Sequence of chain 2.A:
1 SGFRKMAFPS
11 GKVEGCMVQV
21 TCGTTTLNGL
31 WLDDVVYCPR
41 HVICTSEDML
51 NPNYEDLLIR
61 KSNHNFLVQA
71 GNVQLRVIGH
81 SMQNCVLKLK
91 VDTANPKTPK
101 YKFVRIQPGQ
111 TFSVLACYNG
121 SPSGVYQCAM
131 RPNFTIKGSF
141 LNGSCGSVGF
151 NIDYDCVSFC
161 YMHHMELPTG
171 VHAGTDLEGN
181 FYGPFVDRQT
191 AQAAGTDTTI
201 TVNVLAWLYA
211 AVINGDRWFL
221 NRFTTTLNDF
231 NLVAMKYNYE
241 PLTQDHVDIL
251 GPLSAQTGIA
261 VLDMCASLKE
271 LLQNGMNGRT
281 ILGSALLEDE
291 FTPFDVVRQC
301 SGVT

Sequence of chain 1.A:
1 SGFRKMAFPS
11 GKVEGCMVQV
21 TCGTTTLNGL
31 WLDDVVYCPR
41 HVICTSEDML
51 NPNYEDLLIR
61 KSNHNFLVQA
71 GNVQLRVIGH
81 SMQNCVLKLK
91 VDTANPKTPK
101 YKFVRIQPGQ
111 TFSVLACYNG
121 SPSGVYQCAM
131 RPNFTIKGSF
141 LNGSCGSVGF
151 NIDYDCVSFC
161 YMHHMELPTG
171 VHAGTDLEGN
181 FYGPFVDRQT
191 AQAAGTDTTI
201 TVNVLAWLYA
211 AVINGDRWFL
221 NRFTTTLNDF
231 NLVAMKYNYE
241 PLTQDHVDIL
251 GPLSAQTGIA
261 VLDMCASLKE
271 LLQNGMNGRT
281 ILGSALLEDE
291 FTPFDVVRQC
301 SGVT

This small molecule binds to this protein.
Small molecule (SMILES): O=C(c1cc(=O)[nH]c2ccccc12)N1CCN(c2cccc(C(F)(F)F)c2)CC1

Binding-site contacts:
Ligand atom O1 contacts residue HIS163 of chain 1.A at 2.7 Å (h-bond).
Ligand atom C15 contacts residue GLU166 of chain 1.A at 3.6 Å.
Ligand atom C14 contacts residue PHE140 of chain 1.A at 3.6 Å (hydrophobic).
Ligand atom N2 contacts residue PHE140 of chain 1.A at 3.0 Å (h-bond).
Ligand atom C7 contacts residue HIS41 of chain 1.A at 3.7 Å.
Ligand atom F1 contacts residue ARG188 of chain 1.A at 2.9 Å.
Ligand atom C8 contacts residue ASN142 of chain 1.A at 3.7 Å.
Ligand atom C20 contacts residue ASN142 of chain 1.A at 3.7 Å.
Ligand atom C16 contacts residue GLU166 of chain 1.A at 3.6 Å.
Ligand atom O1 contacts residue HIS172 of chain 1.A at 3.3 Å.
Ligand atom C14 contacts residue HIS163 of chain 1.A at 3.6 Å.
Ligand atom C2 contacts residue HIS41 of chain 1.A at 3.6 Å.
Ligand atom C19 contacts residue ASN142 of chain 1.A at 3.3 Å.
Ligand atom F2 contacts residue MET165 of chain 1.A at 3.7 Å.
Ligand atom C13 contacts residue SER144 of chain 1.A at 3.6 Å.
Ligand atom C15 contacts residue LEU141 of chain 1.A at 3.7 Å (hydrophobic).
Ligand atom F contacts residue ASP187 of chain 1.A at 2.9 Å.
Ligand atom O contacts residue ASN142 of chain 1.A at 3.3 Å.
Ligand atom N2 contacts residue GLU166 of chain 1.A at 2.8 Å (salt-bridge).
Ligand atom O1 contacts residue PHE140 of chain 1.A at 3.4 Å.
Ligand atom C20 contacts residue LEU141 of chain 1.A at 3.6 Å (hydrophobic).
Ligand atom O contacts residue CYS145 of chain 1.A at 3.5 Å (h-bond).
Ligand atom C14 contacts residue GLU166 of chain 1.A at 3.5 Å.
Ligand atom F contacts residue HIS41 of chain 1.A at 3.5 Å.
Ligand atom C12 contacts residue LEU141 of chain 1.A at 3.5 Å (hydrophobic).
Ligand atom C15 contacts residue PHE140 of chain 1.A at 3.6 Å (hydrophobic).
Ligand atom C4 contacts residue HIS41 of chain 1.A at 3.7 Å.
Ligand atom C18 contacts residue ASN142 of chain 1.A at 3.6 Å.
Ligand atom C3 contacts residue MET49 of chain 1.A at 3.7 Å (hydrophobic).
Ligand atom O contacts residue LEU141 of chain 1.A at 3.4 Å (h-bond).
Ligand atom F1 contacts residue GLN189 of chain 1.A at 2.9 Å.
Ligand atom C contacts residue ASP187 of chain 1.A at 3.6 Å.
Ligand atom F contacts residue ARG188 of chain 1.A at 3.6 Å.
Ligand atom C16 contacts residue SER1 of chain 2.A at 3.6 Å.
Ligand atom F contacts residue TYR54 of chain 1.A at 3.0 Å.
Ligand atom C5 contacts residue HIS41 of chain 1.A at 3.7 Å.
Ligand atom O1 contacts residue GLU166 of chain 1.A at 3.4 Å.
Ligand atom F1 contacts residue ASP187 of chain 1.A at 3.4 Å.
Ligand atom C11 contacts residue CYS145 of chain 1.A at 3.7 Å (hydrophobic).
Ligand atom O contacts residue GLY143 of chain 1.A at 2.9 Å (h-bond).